The protein below binds the small molecule below.
Small molecule (SMILES): Nc1nc2c(ncn2[C@@H]2O[C@H](CO[P](=O)(O)O[P](=O)(O)NP(=O)(O)O)[C@@H](O)[C@H]2O)c(=O)[nH]1

Binding-site contacts:
Ligand atom O2B contacts residue MG1 of chain 3.C at 2.1 Å.
Ligand atom O1G contacts residue TYR32 of chain 3.A at 2.6 Å (h-bond).
Ligand atom N7 contacts residue ASN116 of chain 3.A at 3.1 Å (h-bond).
Ligand atom N3B contacts residue GLY13 of chain 3.A at 3.0 Å (h-bond).
Ligand atom O1B contacts residue LYS16 of chain 3.A at 2.8 Å (salt-bridge).
Ligand atom N1 contacts residue ASP119 of chain 3.A at 2.8 Å (salt-bridge).
Ligand atom O2B contacts residue SER17 of chain 3.A at 2.9 Å (h-bond).
Ligand atom N3B contacts residue TYR32 of chain 3.A at 3.4 Å.
Ligand atom PG contacts residue MG1 of chain 3.C at 3.2 Å.
Ligand atom O3G contacts residue GLY12 of chain 3.A at 3.5 Å.
Ligand atom O1A contacts residue GLY15 of chain 3.A at 3.3 Å.
Ligand atom O1B contacts residue GLY13 of chain 3.A at 3.5 Å (h-bond).
Ligand atom O1A contacts residue SER17 of chain 3.A at 3.4 Å (h-bond).
Ligand atom O2G contacts residue THR35 of chain 3.A at 3.0 Å (h-bond).
Ligand atom O2' contacts residue PHE28 of chain 3.A at 3.2 Å.
Ligand atom O1A contacts residue ALA18 of chain 3.A at 2.8 Å (h-bond).
Ligand atom N3B contacts residue MG1 of chain 3.C at 3.4 Å.
Ligand atom O2G contacts residue MG1 of chain 3.C at 2.1 Å.
Ligand atom O3G contacts residue GLY60 of chain 3.A at 2.8 Å (h-bond).
Ligand atom O3' contacts residue ASP30 of chain 3.A at 2.9 Å (salt-bridge).
Ligand atom PB contacts residue MG1 of chain 3.C at 3.2 Å.
Ligand atom O3A contacts residue GLY15 of chain 3.A at 3.1 Å (h-bond).
Ligand atom O2' contacts residue VAL29 of chain 3.A at 2.6 Å (h-bond).
Ligand atom N2 contacts residue ASP119 of chain 3.A at 2.9 Å (salt-bridge).
Ligand atom O1B contacts residue VAL14 of chain 3.A at 3.3 Å (h-bond).
Ligand atom C2' contacts residue VAL29 of chain 3.A at 3.4 Å (hydrophobic).
Ligand atom O1G contacts residue PRO34 of chain 3.A at 3.4 Å.
Ligand atom C6 contacts residue LYS117 of chain 3.A at 3.5 Å.
Ligand atom C3' contacts residue GLU31 of chain 3.A at 3.4 Å.
Ligand atom O2' contacts residue ASP30 of chain 3.A at 3.1 Å (salt-bridge).
Ligand atom O3G contacts residue LYS16 of chain 3.A at 2.7 Å (salt-bridge).
Ligand atom O2B contacts residue LYS16 of chain 3.A at 3.5 Å (salt-bridge).
Ligand atom N2 contacts residue LEU120 of chain 3.A at 3.5 Å.
Ligand atom O6 contacts residue SER145 of chain 3.A at 3.4 Å.
Ligand atom O6 contacts residue ASN116 of chain 3.A at 3.2 Å (h-bond).
Ligand atom O6 contacts residue LYS117 of chain 3.A at 3.3 Å.
Ligand atom O2A contacts residue TYR32 of chain 3.A at 3.5 Å.
Ligand atom O4' contacts residue LYS117 of chain 3.A at 3.3 Å (salt-bridge).
Ligand atom O1B contacts residue GLY15 of chain 3.A at 3.0 Å (h-bond).
Ligand atom O6 contacts residue ALA146 of chain 3.A at 2.7 Å (h-bond).

Sequence of chain 3.A:
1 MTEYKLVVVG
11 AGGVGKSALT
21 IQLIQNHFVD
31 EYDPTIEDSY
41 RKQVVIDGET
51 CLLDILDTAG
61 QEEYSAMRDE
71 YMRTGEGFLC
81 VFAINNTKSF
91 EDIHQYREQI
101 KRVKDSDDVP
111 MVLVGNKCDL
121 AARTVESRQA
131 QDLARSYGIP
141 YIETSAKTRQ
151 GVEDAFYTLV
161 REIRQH